Sequence of chain 1.A:
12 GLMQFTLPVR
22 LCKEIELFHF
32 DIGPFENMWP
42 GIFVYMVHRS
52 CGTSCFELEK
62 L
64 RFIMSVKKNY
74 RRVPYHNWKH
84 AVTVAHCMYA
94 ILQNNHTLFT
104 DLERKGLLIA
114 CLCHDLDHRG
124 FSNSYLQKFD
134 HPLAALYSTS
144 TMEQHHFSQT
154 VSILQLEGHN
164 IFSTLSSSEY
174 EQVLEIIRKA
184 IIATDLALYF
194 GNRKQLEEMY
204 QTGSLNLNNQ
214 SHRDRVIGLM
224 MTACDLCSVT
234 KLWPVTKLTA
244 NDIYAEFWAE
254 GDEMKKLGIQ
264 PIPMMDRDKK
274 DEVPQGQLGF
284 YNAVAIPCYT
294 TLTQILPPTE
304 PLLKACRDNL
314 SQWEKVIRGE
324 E

Binding-site contacts:
Ligand atom C16 contacts residue MET267 of chain 1.A at 3.5 Å (hydrophobic).
Ligand atom C31 contacts residue PHE250 of chain 1.A at 4.0 Å (hydrophobic).
Ligand atom C15 contacts residue PHE283 of chain 1.A at 3.8 Å (hydrophobic).
Ligand atom C21 contacts residue ILE246 of chain 1.A at 4.0 Å (hydrophobic).
Ligand atom C13 contacts residue PHE283 of chain 1.A at 3.9 Å (hydrophobic).
Ligand atom C15 contacts residue GLN280 of chain 1.A at 3.4 Å.
Ligand atom C15 contacts residue TYR247 of chain 1.A at 3.8 Å (hydrophobic).
Ligand atom O24 contacts residue GLN280 of chain 1.A at 3.0 Å (h-bond).
Ligand atom N12 contacts residue LEU229 of chain 1.A at 3.8 Å.
Ligand atom C21 contacts residue LEU229 of chain 1.A at 3.8 Å (hydrophobic).
Ligand atom C13 contacts residue GLN280 of chain 1.A at 3.6 Å.
Ligand atom C18 contacts residue PHE283 of chain 1.A at 3.5 Å (hydrophobic).
Ligand atom C8 contacts residue LEU229 of chain 1.A at 3.9 Å (hydrophobic).
Ligand atom C18 contacts residue VAL232 of chain 1.A at 3.9 Å (hydrophobic).
Ligand atom C18 contacts residue ILE246 of chain 1.A at 4.0 Å (hydrophobic).
Ligand atom C3 contacts residue PHE283 of chain 1.A at 3.6 Å (hydrophobic).
Ligand atom N4 contacts residue PHE283 of chain 1.A at 3.1 Å.
Ligand atom C28 contacts residue PHE250 of chain 1.A at 3.7 Å (hydrophobic).
Ligand atom C20 contacts residue MET267 of chain 1.A at 4.0 Å (hydrophobic).
Ligand atom C16 contacts residue PHE250 of chain 1.A at 3.8 Å (hydrophobic).
Ligand atom N12 contacts residue ILE246 of chain 1.A at 4.1 Å.
Ligand atom F26 contacts residue LEU229 of chain 1.A at 3.9 Å.
Ligand atom C15 contacts residue PHE250 of chain 1.A at 3.9 Å (hydrophobic).
Ligand atom N6 contacts residue PHE250 of chain 1.A at 3.8 Å.
Ligand atom C19 contacts residue MET267 of chain 1.A at 3.7 Å (hydrophobic).
Ligand atom F25 contacts residue ASP228 of chain 1.A at 2.8 Å.
Ligand atom C16 contacts residue PHE283 of chain 1.A at 3.5 Å (hydrophobic).
Ligand atom C32 contacts residue HIS79 of chain 1.A at 3.8 Å.
Ligand atom C20 contacts residue PHE283 of chain 1.A at 3.5 Å (hydrophobic).
Ligand atom C28 contacts residue ILE246 of chain 1.A at 3.7 Å (hydrophobic).
Ligand atom F26 contacts residue LEU189 of chain 1.A at 3.3 Å.
Ligand atom C32 contacts residue PHE250 of chain 1.A at 3.6 Å (hydrophobic).
Ligand atom C29 contacts residue HIS79 of chain 1.A at 3.6 Å.
Ligand atom C19 contacts residue PHE283 of chain 1.A at 3.6 Å (hydrophobic).
Ligand atom C1 contacts residue PHE283 of chain 1.A at 3.5 Å (hydrophobic).
Ligand atom O10 contacts residue LEU229 of chain 1.A at 3.0 Å.
Ligand atom C30 contacts residue LEU189 of chain 1.A at 4.0 Å (hydrophobic).
Ligand atom N12 contacts residue TYR78 of chain 1.A at 3.7 Å.
Ligand atom N6 contacts residue PHE283 of chain 1.A at 3.3 Å.
Ligand atom C21 contacts residue SER231 of chain 1.A at 3.6 Å.

This small molecule binds to this protein.
Small molecule (SMILES): CS(=O)(=O)c1cccc(-n2ccc(=O)c(-c3ccnn3-c3cccc4c3OC(F)(F)O4)n2)c1